Binding-site contacts:
Ligand atom O5 contacts residue ASN485 of chain 2.A at 2.3 Å (h-bond).
Ligand atom N2 contacts residue ARG465 of chain 2.A at 4.5 Å.
Ligand atom C8 contacts residue GLU482 of chain 2.A at 3.9 Å.
Ligand atom C7 contacts residue GLU482 of chain 2.A at 4.4 Å.
Ligand atom C7 contacts residue ASN485 of chain 2.A at 3.5 Å.
Ligand atom C8 contacts residue ARG465 of chain 2.A at 3.9 Å.
Ligand atom N2 contacts residue ASN485 of chain 2.A at 3.1 Å (h-bond).
Ligand atom C1 contacts residue ASN485 of chain 2.A at 1.4 Å.
Ligand atom O7 contacts residue ARG465 of chain 2.A at 3.7 Å.
Ligand atom O7 contacts residue ASN485 of chain 2.A at 3.5 Å (h-bond).
Ligand atom C7 contacts residue ARG465 of chain 2.A at 3.9 Å.
Ligand atom C5 contacts residue ASN485 of chain 2.A at 3.6 Å.
Ligand atom O3 contacts residue ARG465 of chain 2.A at 4.0 Å.
Ligand atom C8 contacts residue LYS469 of chain 2.A at 4.2 Å.
Ligand atom C4 contacts residue ASN485 of chain 2.A at 4.2 Å.
Ligand atom O7 contacts residue SER466 of chain 2.A at 4.3 Å.
Ligand atom C2 contacts residue ASN485 of chain 2.A at 2.5 Å.
Ligand atom C3 contacts residue ASN485 of chain 2.A at 3.9 Å.

Sequence of chain 2.A:
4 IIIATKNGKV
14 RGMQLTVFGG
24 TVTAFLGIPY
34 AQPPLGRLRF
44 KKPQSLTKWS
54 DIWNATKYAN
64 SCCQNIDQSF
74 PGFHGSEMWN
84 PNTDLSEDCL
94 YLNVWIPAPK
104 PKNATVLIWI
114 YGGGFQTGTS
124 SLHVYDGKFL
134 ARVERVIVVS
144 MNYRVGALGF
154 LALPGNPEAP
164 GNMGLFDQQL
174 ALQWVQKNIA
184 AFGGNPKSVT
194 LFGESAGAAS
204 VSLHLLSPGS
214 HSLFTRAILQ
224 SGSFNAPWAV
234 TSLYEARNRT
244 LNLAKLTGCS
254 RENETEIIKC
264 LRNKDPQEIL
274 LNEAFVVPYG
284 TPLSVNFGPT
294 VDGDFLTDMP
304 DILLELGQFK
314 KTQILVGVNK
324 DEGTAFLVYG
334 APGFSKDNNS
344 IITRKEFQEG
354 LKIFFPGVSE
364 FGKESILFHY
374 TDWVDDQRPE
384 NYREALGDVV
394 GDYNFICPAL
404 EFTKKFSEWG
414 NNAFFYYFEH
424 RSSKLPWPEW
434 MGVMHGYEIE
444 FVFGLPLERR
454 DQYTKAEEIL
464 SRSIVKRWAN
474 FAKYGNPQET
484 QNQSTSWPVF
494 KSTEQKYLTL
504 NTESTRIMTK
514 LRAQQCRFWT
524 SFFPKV

A protein and the small-molecule ligand that binds it are described below.
Small molecule (SMILES): CC(=O)N[C@@H]1[C@@H](O)[C@H](O)[C@@H](CO)O[C@H]1O